Binding-site contacts:
Ligand atom C4 contacts residue ASN70 of chain 47.F at 4.2 Å.
Ligand atom C7 contacts residue PRO31 of chain 47.F at 3.4 Å (hydrophobic).
Ligand atom C7 contacts residue ASN70 of chain 47.F at 3.1 Å.
Ligand atom O3 contacts residue PRO31 of chain 47.F at 4.0 Å.
Ligand atom N2 contacts residue ASN70 of chain 47.F at 2.9 Å (h-bond).
Ligand atom C1 contacts residue ARG33 of chain 47.F at 4.2 Å.
Ligand atom C5 contacts residue ASN70 of chain 47.F at 3.7 Å.
Ligand atom O6 contacts residue ARG33 of chain 47.F at 3.6 Å.
Ligand atom C1 contacts residue ASN70 of chain 47.F at 1.4 Å.
Ligand atom C6 contacts residue ARG33 of chain 47.F at 4.1 Å.
Ligand atom C2 contacts residue ASN70 of chain 47.F at 2.5 Å.
Ligand atom O7 contacts residue PRO31 of chain 47.F at 3.2 Å (h-bond).
Ligand atom O5 contacts residue ASN70 of chain 47.F at 2.4 Å (h-bond).
Ligand atom O7 contacts residue ASN70 of chain 47.F at 3.3 Å (h-bond).
Ligand atom O7 contacts residue SER71 of chain 47.F at 4.2 Å.
Ligand atom C3 contacts residue PRO31 of chain 47.F at 4.0 Å (hydrophobic).
Ligand atom N2 contacts residue ASN32 of chain 47.F at 4.2 Å.
Ligand atom N2 contacts residue PRO31 of chain 47.F at 2.8 Å (h-bond).
Ligand atom C2 contacts residue PRO31 of chain 47.F at 3.9 Å (hydrophobic).
Ligand atom C3 contacts residue ASN70 of chain 47.F at 3.8 Å.
Ligand atom C8 contacts residue ASN70 of chain 47.F at 3.6 Å.
Ligand atom C5 contacts residue ARG33 of chain 47.F at 4.1 Å.

Sequence of chain 47.F:
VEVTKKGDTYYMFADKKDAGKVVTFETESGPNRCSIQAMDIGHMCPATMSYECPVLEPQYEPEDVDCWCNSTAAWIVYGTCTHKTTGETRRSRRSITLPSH

The small molecule below binds the protein below.
Small molecule (SMILES): CC(=O)N[C@@H]1[C@@H](O)[C@H](O)[C@@H](CO)O[C@H]1O